Sequence of chain 1.H:
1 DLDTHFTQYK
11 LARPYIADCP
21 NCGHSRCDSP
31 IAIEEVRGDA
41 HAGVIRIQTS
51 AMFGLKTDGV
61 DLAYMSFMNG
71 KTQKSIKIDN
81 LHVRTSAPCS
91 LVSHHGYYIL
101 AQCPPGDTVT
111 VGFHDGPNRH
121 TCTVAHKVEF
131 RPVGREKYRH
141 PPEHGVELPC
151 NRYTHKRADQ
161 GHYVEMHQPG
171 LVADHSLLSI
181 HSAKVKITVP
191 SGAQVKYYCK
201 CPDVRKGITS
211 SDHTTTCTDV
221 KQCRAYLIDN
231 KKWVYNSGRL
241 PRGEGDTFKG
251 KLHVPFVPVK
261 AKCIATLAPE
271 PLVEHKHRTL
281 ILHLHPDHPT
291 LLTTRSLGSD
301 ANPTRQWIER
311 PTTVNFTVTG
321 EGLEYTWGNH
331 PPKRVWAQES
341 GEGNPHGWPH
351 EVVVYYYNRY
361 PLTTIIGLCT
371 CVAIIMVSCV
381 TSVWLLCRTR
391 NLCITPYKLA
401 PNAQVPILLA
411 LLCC

Binding-site contacts:
Ligand atom C1 contacts residue ILE281 of chain 1.H at 4.3 Å (hydrophobic).
Ligand atom C4 contacts residue ASN315 of chain 1.H at 4.3 Å.
Ligand atom C5 contacts residue ILE281 of chain 1.H at 4.3 Å (hydrophobic).
Ligand atom C7 contacts residue THR313 of chain 1.H at 4.4 Å.
Ligand atom N2 contacts residue ASN315 of chain 1.H at 3.0 Å (h-bond).
Ligand atom C8 contacts residue ASN315 of chain 1.H at 4.3 Å.
Ligand atom C2 contacts residue ASN315 of chain 1.H at 2.5 Å.
Ligand atom O6 contacts residue ILE281 of chain 1.H at 3.3 Å.
Ligand atom C1 contacts residue ASN315 of chain 1.H at 1.4 Å.
Ligand atom O5 contacts residue ASN315 of chain 1.H at 2.4 Å (h-bond).
Ligand atom N2 contacts residue THR313 of chain 1.H at 4.2 Å.
Ligand atom C5 contacts residue ASN315 of chain 1.H at 3.7 Å.
Ligand atom O5 contacts residue ILE281 of chain 1.H at 3.8 Å.
Ligand atom C8 contacts residue THR313 of chain 1.H at 3.4 Å.
Ligand atom C6 contacts residue ILE281 of chain 1.H at 4.3 Å (hydrophobic).
Ligand atom O7 contacts residue ASN315 of chain 1.H at 3.8 Å.
Ligand atom C3 contacts residue ASN315 of chain 1.H at 3.8 Å.
Ligand atom C7 contacts residue ASN315 of chain 1.H at 3.6 Å.

This small molecule binds to this protein.
Small molecule (SMILES): CC(=O)N[C@@H]1[C@@H](O)[C@H](O)[C@@H](CO)O[C@H]1O